Sequence of chain 1.A:
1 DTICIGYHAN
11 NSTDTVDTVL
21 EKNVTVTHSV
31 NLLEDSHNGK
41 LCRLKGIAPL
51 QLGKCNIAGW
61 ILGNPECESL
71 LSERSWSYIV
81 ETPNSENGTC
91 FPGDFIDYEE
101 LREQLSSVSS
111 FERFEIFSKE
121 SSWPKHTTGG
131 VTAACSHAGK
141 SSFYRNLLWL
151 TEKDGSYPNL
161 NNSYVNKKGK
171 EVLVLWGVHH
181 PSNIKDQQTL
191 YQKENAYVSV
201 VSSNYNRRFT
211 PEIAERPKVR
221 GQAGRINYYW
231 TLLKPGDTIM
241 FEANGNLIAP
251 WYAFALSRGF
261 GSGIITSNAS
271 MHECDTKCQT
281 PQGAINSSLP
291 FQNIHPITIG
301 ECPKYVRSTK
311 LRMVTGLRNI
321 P

The small molecule below binds the protein below.
Small molecule (SMILES): CC(=O)N[C@@H]1[C@@H](O)[C@H](O)[C@@H](CO)O[C@H]1O

Binding-site contacts:
Ligand atom O7 contacts residue ASN11 of chain 1.A at 3.2 Å (h-bond).
Ligand atom C7 contacts residue ASN11 of chain 1.A at 3.3 Å.
Ligand atom C8 contacts residue ASN11 of chain 1.A at 4.5 Å.
Ligand atom C4 contacts residue ASN11 of chain 1.A at 4.2 Å.
Ligand atom N2 contacts residue ASN11 of chain 1.A at 2.9 Å (h-bond).
Ligand atom C1 contacts residue ASN11 of chain 1.A at 1.4 Å.
Ligand atom C5 contacts residue ASN11 of chain 1.A at 3.6 Å.
Ligand atom O5 contacts residue ASN11 of chain 1.A at 2.3 Å (h-bond).
Ligand atom C2 contacts residue ASN11 of chain 1.A at 2.5 Å.
Ligand atom C3 contacts residue ASN11 of chain 1.A at 3.8 Å.